The protein below binds the small molecule below.
Small molecule (SMILES): CCO[P](=O)(O)O[C@@H]1[C@@H](O)[C@H](O)C(COP(=O)(O)OCC2O[C@@H](O)[C@H](O[P](=O)(O)OCC)[C@@H](O)[C@@H]2O)O[C@H]1O

Sequence of chain 1.B:
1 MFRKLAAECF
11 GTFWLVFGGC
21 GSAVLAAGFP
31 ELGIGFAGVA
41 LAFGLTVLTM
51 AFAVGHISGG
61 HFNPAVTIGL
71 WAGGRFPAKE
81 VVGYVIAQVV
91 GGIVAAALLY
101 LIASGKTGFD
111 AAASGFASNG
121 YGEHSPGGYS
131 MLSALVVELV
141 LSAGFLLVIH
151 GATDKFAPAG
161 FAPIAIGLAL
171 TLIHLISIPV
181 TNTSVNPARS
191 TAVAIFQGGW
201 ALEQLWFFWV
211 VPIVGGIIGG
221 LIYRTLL

Sequence of chain 1.A:
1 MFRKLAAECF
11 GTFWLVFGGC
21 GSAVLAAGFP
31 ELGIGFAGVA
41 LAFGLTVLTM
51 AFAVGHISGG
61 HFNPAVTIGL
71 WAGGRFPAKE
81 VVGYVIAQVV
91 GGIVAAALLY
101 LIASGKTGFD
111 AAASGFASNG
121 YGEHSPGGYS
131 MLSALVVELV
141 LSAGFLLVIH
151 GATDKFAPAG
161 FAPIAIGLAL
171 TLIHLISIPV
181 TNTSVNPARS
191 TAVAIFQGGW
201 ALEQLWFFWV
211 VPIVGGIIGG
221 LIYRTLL

Binding-site contacts:
Ligand atom O23 contacts residue LEU98 of chain 1.A at 4.0 Å.
Ligand atom C26 contacts residue LEU101 of chain 1.A at 3.8 Å (hydrophobic).
Ligand atom C15 contacts residue PHE10 of chain 1.A at 3.7 Å (hydrophobic).
Ligand atom C25 contacts residue ALA97 of chain 1.A at 4.5 Å (hydrophobic).
Ligand atom C2 contacts residue PHE10 of chain 1.A at 4.0 Å (hydrophobic).
Ligand atom O12 contacts residue CYS9 of chain 1.A at 4.2 Å.
Ligand atom O12 contacts residue PHE13 of chain 1.A at 4.2 Å.
Ligand atom C4 contacts residue ILE218 of chain 1.B at 4.5 Å (hydrophobic).
Ligand atom O11 contacts residue PHE10 of chain 1.A at 3.2 Å.
Ligand atom O12 contacts residue PHE10 of chain 1.A at 3.6 Å.
Ligand atom P1 contacts residue PHE10 of chain 1.A at 3.3 Å.
Ligand atom O3B contacts residue LEU98 of chain 1.A at 3.9 Å.
Ligand atom O24 contacts residue LEU101 of chain 1.A at 4.5 Å.
Ligand atom O32 contacts residue LEU98 of chain 1.A at 4.1 Å.
Ligand atom O12 contacts residue VAL94 of chain 1.A at 4.4 Å.
Ligand atom O13 contacts residue VAL94 of chain 1.A at 4.1 Å.
Ligand atom O14 contacts residue PHE10 of chain 1.A at 2.8 Å.
Ligand atom O1 contacts residue PHE13 of chain 1.A at 3.9 Å.
Ligand atom C15 contacts residue CYS9 of chain 1.A at 4.2 Å (hydrophobic).
Ligand atom C16 contacts residue PHE10 of chain 1.A at 3.9 Å (hydrophobic).